Sequence of chain 1.C:
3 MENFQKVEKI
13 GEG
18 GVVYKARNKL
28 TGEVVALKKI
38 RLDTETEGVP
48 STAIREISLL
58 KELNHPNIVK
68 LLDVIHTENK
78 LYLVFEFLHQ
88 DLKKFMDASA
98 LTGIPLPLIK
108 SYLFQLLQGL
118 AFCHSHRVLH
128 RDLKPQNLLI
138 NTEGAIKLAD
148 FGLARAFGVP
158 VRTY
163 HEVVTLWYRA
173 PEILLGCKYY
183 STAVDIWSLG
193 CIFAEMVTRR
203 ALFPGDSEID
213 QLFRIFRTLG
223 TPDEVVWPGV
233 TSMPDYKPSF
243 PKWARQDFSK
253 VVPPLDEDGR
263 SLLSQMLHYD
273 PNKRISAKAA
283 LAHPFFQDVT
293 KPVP

Binding-site contacts:
Ligand atom N13 contacts residue VAL20 of chain 1.C at 4.1 Å.
Ligand atom O3 contacts residue LYS35 of chain 1.C at 2.7 Å (salt-bridge).
Ligand atom N16 contacts residue LEU136 of chain 1.C at 4.0 Å.
Ligand atom N20 contacts residue LEU136 of chain 1.C at 4.0 Å.
Ligand atom C6 contacts residue PHE82 of chain 1.C at 3.5 Å (hydrophobic).
Ligand atom N17 contacts residue LEU136 of chain 1.C at 3.9 Å.
Ligand atom N18 contacts residue LEU136 of chain 1.C at 3.6 Å.
Ligand atom N17 contacts residue LEU85 of chain 1.C at 2.8 Å (h-bond).
Ligand atom N17 contacts residue PHE84 of chain 1.C at 3.7 Å.
Ligand atom C3 contacts residue LYS35 of chain 1.C at 3.7 Å.
Ligand atom N13 contacts residue LEU136 of chain 1.C at 3.9 Å.
Ligand atom C2 contacts residue ASP147 of chain 1.C at 4.1 Å.
Ligand atom C15 contacts residue GLU83 of chain 1.C at 3.7 Å.
Ligand atom N20 contacts residue PHE84 of chain 1.C at 3.9 Å.
Ligand atom C1 contacts residue LYS35 of chain 1.C at 4.0 Å.
Ligand atom C19 contacts residue ILE12 of chain 1.C at 3.8 Å (hydrophobic).
Ligand atom C14 contacts residue ALA33 of chain 1.C at 3.7 Å (hydrophobic).
Ligand atom N17 contacts residue ALA33 of chain 1.C at 3.8 Å.
Ligand atom N20 contacts residue LEU85 of chain 1.C at 3.0 Å (h-bond).
Ligand atom N18 contacts residue PHE82 of chain 1.C at 3.6 Å.
Ligand atom C15 contacts residue LEU85 of chain 1.C at 3.9 Å (hydrophobic).
Ligand atom C4 contacts residue VAL20 of chain 1.C at 4.1 Å (hydrophobic).
Ligand atom C3 contacts residue ASP147 of chain 1.C at 3.6 Å.
Ligand atom C6 contacts residue GLU53 of chain 1.C at 3.2 Å.
Ligand atom N18 contacts residue ALA33 of chain 1.C at 3.6 Å.
Ligand atom C14 contacts residue LEU136 of chain 1.C at 3.6 Å (hydrophobic).
Ligand atom C2 contacts residue PHE82 of chain 1.C at 3.6 Å (hydrophobic).
Ligand atom C3 contacts residue GLU53 of chain 1.C at 3.4 Å.
Ligand atom C19 contacts residue LEU136 of chain 1.C at 3.8 Å (hydrophobic).
Ligand atom C6 contacts residue ASP147 of chain 1.C at 3.6 Å.
Ligand atom N18 contacts residue GLU83 of chain 1.C at 2.8 Å (salt-bridge).
Ligand atom N20 contacts residue ILE12 of chain 1.C at 4.1 Å.
Ligand atom N18 contacts residue VAL66 of chain 1.C at 3.5 Å.
Ligand atom O3 contacts residue ASP147 of chain 1.C at 3.4 Å.
Ligand atom N16 contacts residue ILE12 of chain 1.C at 3.4 Å.
Ligand atom C15 contacts residue LEU136 of chain 1.C at 3.5 Å (hydrophobic).
Ligand atom C15 contacts residue ALA33 of chain 1.C at 3.4 Å (hydrophobic).
Ligand atom N9 contacts residue LEU136 of chain 1.C at 3.8 Å.
Ligand atom N17 contacts residue GLU83 of chain 1.C at 3.8 Å.
Ligand atom O3 contacts residue GLU53 of chain 1.C at 2.6 Å (salt-bridge).

The small molecule below binds the protein below.
Small molecule (SMILES): Nc1n[nH]c(N)c1/N=N\c1ccc(O)cc1